A small-molecule ligand and the protein it binds are described below.
Small molecule (SMILES): Cc1cc(CCCCCOc2ccc(C3=NCCO3)cc2)on1

Sequence of chain 13.A:
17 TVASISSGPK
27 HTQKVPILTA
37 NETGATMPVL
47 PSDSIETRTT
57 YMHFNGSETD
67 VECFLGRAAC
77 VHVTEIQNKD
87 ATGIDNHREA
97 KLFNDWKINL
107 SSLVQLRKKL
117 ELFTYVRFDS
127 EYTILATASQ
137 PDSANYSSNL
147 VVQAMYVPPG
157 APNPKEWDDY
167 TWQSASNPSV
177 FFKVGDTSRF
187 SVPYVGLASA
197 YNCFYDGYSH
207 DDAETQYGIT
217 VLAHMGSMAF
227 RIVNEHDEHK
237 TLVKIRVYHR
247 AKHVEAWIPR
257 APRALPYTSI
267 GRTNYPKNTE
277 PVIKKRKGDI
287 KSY

Sequence of chain 13.C:
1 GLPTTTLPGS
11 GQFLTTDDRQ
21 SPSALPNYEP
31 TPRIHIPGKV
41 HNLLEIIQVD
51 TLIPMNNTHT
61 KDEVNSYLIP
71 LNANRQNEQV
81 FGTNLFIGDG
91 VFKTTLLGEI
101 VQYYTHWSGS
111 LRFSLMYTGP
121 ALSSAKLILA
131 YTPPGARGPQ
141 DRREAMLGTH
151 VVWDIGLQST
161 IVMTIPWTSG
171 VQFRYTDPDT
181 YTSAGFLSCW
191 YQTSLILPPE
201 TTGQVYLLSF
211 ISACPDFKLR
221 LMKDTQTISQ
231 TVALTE

Binding-site contacts:
Ligand atom N3A contacts residue PHE186 of chain 13.A at 4.0 Å.
Ligand atom C5A contacts residue PHE186 of chain 13.A at 3.5 Å (hydrophobic).
Ligand atom C1B contacts residue ILE104 of chain 13.A at 4.0 Å (hydrophobic).
Ligand atom C1C contacts residue MET221 of chain 13.A at 4.0 Å (hydrophobic).
Ligand atom O1 contacts residue MET221 of chain 13.A at 2.5 Å (h-bond).
Ligand atom C1B contacts residue VAL188 of chain 13.A at 3.8 Å (hydrophobic).
Ligand atom C5B contacts residue PHE186 of chain 13.A at 3.9 Å (hydrophobic).
Ligand atom C3B contacts residue TYR152 of chain 13.A at 3.7 Å (hydrophobic).
Ligand atom C4A contacts residue PRO174 of chain 13.A at 3.1 Å (hydrophobic).
Ligand atom O1B contacts residue TYR128 of chain 13.A at 3.4 Å (h-bond).
Ligand atom C2B contacts residue VAL188 of chain 13.A at 3.5 Å (hydrophobic).
Ligand atom C1B contacts residue TYR128 of chain 13.A at 3.6 Å (hydrophobic).
Ligand atom C2C contacts residue TYR197 of chain 13.A at 3.7 Å (hydrophobic).
Ligand atom C3C contacts residue TYR128 of chain 13.A at 3.4 Å (hydrophobic).
Ligand atom C6B contacts residue ILE104 of chain 13.A at 3.6 Å (hydrophobic).
Ligand atom C5A contacts residue ALA150 of chain 13.A at 4.0 Å (hydrophobic).
Ligand atom C5C contacts residue VAL188 of chain 13.A at 4.1 Å (hydrophobic).
Ligand atom C4C contacts residue VAL191 of chain 13.A at 3.0 Å (hydrophobic).
Ligand atom C5A contacts residue VAL176 of chain 13.A at 3.6 Å (hydrophobic).
Ligand atom C3B contacts residue VAL188 of chain 13.A at 3.8 Å (hydrophobic).
Ligand atom O1A contacts residue PHE186 of chain 13.A at 3.0 Å.
Ligand atom C1C contacts residue LEU106 of chain 13.A at 4.0 Å (hydrophobic).
Ligand atom C2A contacts residue TYR152 of chain 13.A at 3.6 Å (hydrophobic).
Ligand atom C5 contacts residue MET221 of chain 13.A at 3.6 Å (hydrophobic).
Ligand atom C6B contacts residue TYR128 of chain 13.A at 3.3 Å (hydrophobic).
Ligand atom C2C contacts residue MET221 of chain 13.A at 4.0 Å (hydrophobic).
Ligand atom C5B contacts residue TYR128 of chain 13.A at 4.0 Å (hydrophobic).
Ligand atom C4C contacts residue VAL188 of chain 13.A at 3.7 Å (hydrophobic).
Ligand atom C4 contacts residue LEU106 of chain 13.A at 3.5 Å (hydrophobic).
Ligand atom N3A contacts residue TYR152 of chain 13.A at 3.5 Å.
Ligand atom C5C contacts residue VAL191 of chain 13.A at 3.8 Å (hydrophobic).
Ligand atom N2 contacts residue MET221 of chain 13.A at 3.4 Å (h-bond).
Ligand atom C1C contacts residue TYR128 of chain 13.A at 3.9 Å (hydrophobic).
Ligand atom C5B contacts residue MET224 of chain 13.A at 3.8 Å (hydrophobic).
Ligand atom N3A contacts residue PRO174 of chain 13.A at 3.7 Å.
Ligand atom C2A contacts residue PHE186 of chain 13.A at 3.3 Å (hydrophobic).
Ligand atom N3A contacts residue ALA24 of chain 13.C at 3.8 Å.
Ligand atom O1B contacts residue ILE104 of chain 13.A at 3.9 Å.
Ligand atom C4B contacts residue PHE186 of chain 13.A at 3.6 Å (hydrophobic).
Ligand atom C4B contacts residue TYR152 of chain 13.A at 3.8 Å (hydrophobic).